Sequence of chain 1.B:
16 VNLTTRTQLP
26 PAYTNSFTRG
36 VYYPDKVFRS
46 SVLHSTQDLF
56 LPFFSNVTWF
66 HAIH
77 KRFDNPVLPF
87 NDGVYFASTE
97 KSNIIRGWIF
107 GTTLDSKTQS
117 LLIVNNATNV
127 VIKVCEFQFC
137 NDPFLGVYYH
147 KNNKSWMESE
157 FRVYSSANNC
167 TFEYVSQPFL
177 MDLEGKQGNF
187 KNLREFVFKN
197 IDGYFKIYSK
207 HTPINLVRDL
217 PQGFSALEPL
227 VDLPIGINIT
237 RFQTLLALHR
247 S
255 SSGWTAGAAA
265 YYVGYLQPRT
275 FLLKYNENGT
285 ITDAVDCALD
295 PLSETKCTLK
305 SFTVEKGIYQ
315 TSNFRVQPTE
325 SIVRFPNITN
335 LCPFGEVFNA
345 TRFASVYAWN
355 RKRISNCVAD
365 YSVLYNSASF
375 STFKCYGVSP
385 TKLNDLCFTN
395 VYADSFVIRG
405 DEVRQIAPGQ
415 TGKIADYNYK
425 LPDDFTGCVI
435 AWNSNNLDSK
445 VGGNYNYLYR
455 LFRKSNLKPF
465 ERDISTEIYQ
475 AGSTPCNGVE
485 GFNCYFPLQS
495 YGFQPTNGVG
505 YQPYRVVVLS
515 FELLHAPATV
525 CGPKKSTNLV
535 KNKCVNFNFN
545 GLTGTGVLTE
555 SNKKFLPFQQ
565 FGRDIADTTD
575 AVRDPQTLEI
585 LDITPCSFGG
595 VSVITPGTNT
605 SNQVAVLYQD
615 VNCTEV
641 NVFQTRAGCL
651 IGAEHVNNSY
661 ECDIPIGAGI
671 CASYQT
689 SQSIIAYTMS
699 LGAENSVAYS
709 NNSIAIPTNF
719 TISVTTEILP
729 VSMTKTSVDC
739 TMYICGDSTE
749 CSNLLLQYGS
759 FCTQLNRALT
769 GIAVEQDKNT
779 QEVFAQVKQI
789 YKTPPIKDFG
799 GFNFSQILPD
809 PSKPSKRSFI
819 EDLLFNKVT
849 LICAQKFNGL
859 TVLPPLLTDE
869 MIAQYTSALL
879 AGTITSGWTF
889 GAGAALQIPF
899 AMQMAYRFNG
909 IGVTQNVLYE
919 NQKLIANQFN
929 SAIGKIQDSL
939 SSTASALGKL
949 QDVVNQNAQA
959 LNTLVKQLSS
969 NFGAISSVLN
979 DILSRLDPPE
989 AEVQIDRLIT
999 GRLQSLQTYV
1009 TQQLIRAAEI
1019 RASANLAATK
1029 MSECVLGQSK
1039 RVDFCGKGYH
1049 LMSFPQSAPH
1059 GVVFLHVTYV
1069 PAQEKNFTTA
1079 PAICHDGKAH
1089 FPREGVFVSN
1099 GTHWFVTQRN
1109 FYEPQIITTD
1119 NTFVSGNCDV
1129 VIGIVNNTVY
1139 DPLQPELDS

Binding-site contacts:
Ligand atom C4 contacts residue ASN1074 of chain 1.B at 4.2 Å.
Ligand atom C5 contacts residue ASN1074 of chain 1.B at 3.7 Å.
Ligand atom C7 contacts residue ASN1074 of chain 1.B at 3.2 Å.
Ligand atom O5 contacts residue ALA706 of chain 1.B at 4.1 Å.
Ligand atom C3 contacts residue ASN1074 of chain 1.B at 3.8 Å.
Ligand atom C5 contacts residue SER704 of chain 1.B at 4.1 Å.
Ligand atom C2 contacts residue ASN1074 of chain 1.B at 2.5 Å.
Ligand atom O5 contacts residue ASN1074 of chain 1.B at 2.4 Å (h-bond).
Ligand atom C1 contacts residue ASN1074 of chain 1.B at 1.4 Å.
Ligand atom C6 contacts residue ALA706 of chain 1.B at 3.3 Å (hydrophobic).
Ligand atom C6 contacts residue SER704 of chain 1.B at 4.3 Å.
Ligand atom C5 contacts residue ALA706 of chain 1.B at 4.3 Å (hydrophobic).
Ligand atom O6 contacts residue ALA706 of chain 1.B at 2.8 Å.
Ligand atom O5 contacts residue GLN895 of chain 1.D at 3.9 Å.
Ligand atom N2 contacts residue ASN1074 of chain 1.B at 2.8 Å (h-bond).
Ligand atom O7 contacts residue ASN1074 of chain 1.B at 3.0 Å (h-bond).
Ligand atom O6 contacts residue VAL705 of chain 1.B at 4.2 Å.
Ligand atom O6 contacts residue GLN895 of chain 1.D at 4.1 Å.

Sequence of chain 1.D:
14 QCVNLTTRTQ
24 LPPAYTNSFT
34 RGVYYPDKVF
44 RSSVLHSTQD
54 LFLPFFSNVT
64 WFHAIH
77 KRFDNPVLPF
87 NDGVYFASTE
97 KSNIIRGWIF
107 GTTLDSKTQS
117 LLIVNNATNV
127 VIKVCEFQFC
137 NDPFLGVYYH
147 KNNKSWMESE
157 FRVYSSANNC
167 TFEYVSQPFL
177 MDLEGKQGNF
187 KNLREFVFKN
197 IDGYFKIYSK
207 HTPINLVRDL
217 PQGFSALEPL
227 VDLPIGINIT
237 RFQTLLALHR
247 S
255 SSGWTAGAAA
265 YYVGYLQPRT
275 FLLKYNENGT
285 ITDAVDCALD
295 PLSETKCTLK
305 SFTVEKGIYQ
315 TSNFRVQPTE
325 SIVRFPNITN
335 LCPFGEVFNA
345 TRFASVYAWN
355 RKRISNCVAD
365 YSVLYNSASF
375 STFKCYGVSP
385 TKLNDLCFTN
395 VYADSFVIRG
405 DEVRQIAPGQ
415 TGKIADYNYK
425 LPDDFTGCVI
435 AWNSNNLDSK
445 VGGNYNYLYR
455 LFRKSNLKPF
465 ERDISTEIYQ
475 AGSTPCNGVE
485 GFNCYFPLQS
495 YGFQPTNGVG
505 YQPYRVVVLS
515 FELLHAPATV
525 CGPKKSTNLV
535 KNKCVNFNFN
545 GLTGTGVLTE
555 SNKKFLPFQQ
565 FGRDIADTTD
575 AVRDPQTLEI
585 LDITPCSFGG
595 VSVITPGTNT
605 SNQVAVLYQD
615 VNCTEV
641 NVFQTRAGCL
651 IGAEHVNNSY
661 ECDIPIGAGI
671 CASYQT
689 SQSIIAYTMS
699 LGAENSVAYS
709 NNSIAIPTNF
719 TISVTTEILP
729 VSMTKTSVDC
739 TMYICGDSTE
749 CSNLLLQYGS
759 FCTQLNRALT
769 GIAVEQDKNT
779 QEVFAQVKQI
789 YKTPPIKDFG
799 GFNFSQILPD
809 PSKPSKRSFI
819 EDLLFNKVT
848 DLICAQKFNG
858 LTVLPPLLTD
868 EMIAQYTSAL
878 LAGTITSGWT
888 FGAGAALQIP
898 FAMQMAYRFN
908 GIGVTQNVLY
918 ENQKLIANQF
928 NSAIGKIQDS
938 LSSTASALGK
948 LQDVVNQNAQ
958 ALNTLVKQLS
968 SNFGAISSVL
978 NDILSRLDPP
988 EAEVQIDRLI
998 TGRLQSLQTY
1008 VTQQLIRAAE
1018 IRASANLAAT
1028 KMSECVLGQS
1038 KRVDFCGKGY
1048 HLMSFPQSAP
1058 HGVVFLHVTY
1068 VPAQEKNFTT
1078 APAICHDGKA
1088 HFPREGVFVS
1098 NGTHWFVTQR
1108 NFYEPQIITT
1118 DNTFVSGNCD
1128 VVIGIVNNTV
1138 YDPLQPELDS

This small molecule binds to this protein.
Small molecule (SMILES): CC(=O)N[C@H]1[C@H](O[C@H]2[C@H](O)[C@@H](NC(C)=O)CO[C@@H]2CO)O[C@H](CO)[C@@H](O)[C@@H]1O